Sequence of chain 1.A:
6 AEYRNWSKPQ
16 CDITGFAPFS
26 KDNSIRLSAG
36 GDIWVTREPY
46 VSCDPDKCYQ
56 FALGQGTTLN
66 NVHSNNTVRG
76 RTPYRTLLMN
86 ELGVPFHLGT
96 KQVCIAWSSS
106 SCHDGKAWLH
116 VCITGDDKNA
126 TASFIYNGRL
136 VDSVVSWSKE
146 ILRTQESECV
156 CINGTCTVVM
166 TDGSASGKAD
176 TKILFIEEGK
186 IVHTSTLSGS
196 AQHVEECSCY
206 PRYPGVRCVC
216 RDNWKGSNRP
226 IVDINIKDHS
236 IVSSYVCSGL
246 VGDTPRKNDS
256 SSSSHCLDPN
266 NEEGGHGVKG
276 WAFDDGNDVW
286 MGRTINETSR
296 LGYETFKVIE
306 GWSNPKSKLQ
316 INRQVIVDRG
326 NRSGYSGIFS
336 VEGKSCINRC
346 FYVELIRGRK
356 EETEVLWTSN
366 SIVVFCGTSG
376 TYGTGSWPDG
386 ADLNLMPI

A protein and the small-molecule ligand that binds it are described below.
Small molecule (SMILES): CCC(CC)O[C@@H]1C=C(C(=O)O)C[C@H](N)[C@H]1NC(C)=O

Binding-site contacts:
Ligand atom C2 contacts residue TYR330 of chain 1.A at 2.9 Å (hydrophobic).
Ligand atom C3 contacts residue ARG42 of chain 1.A at 3.9 Å.
Ligand atom O1B contacts residue ARG295 of chain 1.A at 3.0 Å (salt-bridge).
Ligand atom C91 contacts residue ARG216 of chain 1.A at 4.1 Å.
Ligand atom C4 contacts residue GLU43 of chain 1.A at 3.6 Å.
Ligand atom C3 contacts residue TYR330 of chain 1.A at 3.5 Å (hydrophobic).
Ligand atom C81 contacts residue ARG148 of chain 1.A at 3.6 Å.
Ligand atom C4 contacts residue GLU201 of chain 1.A at 4.1 Å.
Ligand atom C6 contacts residue TYR330 of chain 1.A at 3.8 Å (hydrophobic).
Ligand atom C11 contacts residue ARG76 of chain 1.A at 3.6 Å.
Ligand atom O1B contacts residue ARG42 of chain 1.A at 3.1 Å (salt-bridge).
Ligand atom C7 contacts residue TYR330 of chain 1.A at 3.4 Å (hydrophobic).
Ligand atom C4 contacts residue TYR330 of chain 1.A at 3.6 Å (hydrophobic).
Ligand atom C1 contacts residue TYR330 of chain 1.A at 2.9 Å (hydrophobic).
Ligand atom N4 contacts residue GLU43 of chain 1.A at 2.8 Å (salt-bridge).
Ligand atom C91 contacts residue GLU200 of chain 1.A at 2.6 Å.
Ligand atom C7 contacts residue GLU201 of chain 1.A at 4.2 Å.
Ligand atom C81 contacts residue ALA170 of chain 1.A at 3.8 Å (hydrophobic).
Ligand atom O1B contacts residue TYR330 of chain 1.A at 3.3 Å (h-bond).
Ligand atom O1A contacts residue ARG216 of chain 1.A at 2.8 Å (salt-bridge).
Ligand atom C7 contacts residue ARG216 of chain 1.A at 4.0 Å.
Ligand atom C1 contacts residue ARG295 of chain 1.A at 3.5 Å.
Ligand atom C6 contacts residue GLU201 of chain 1.A at 3.7 Å.
Ligand atom C82 contacts residue ILE146 of chain 1.A at 3.9 Å (hydrophobic).
Ligand atom C9 contacts residue ARG216 of chain 1.A at 3.7 Å.
Ligand atom C9 contacts residue GLU200 of chain 1.A at 4.1 Å.
Ligand atom C10 contacts residue ARG76 of chain 1.A at 3.2 Å.
Ligand atom O10 contacts residue ARG76 of chain 1.A at 2.2 Å (salt-bridge).
Ligand atom C1 contacts residue ARG42 of chain 1.A at 4.3 Å.
Ligand atom O1A contacts residue ARG295 of chain 1.A at 2.8 Å (salt-bridge).
Ligand atom O1A contacts residue TYR330 of chain 1.A at 3.2 Å (h-bond).
Ligand atom C1 contacts residue ARG216 of chain 1.A at 3.6 Å.
Ligand atom C82 contacts residue ARG148 of chain 1.A at 3.5 Å.
Ligand atom C11 contacts residue TRP102 of chain 1.A at 3.8 Å (hydrophobic).
Ligand atom C8 contacts residue ARG148 of chain 1.A at 4.1 Å.
Ligand atom C11 contacts residue ILE146 of chain 1.A at 3.7 Å (hydrophobic).
Ligand atom O1A contacts residue HIS271 of chain 1.A at 3.7 Å.
Ligand atom C2 contacts residue ARG216 of chain 1.A at 4.2 Å.
Ligand atom C91 contacts residue ASN218 of chain 1.A at 3.9 Å.
Ligand atom C3 contacts residue GLU43 of chain 1.A at 3.8 Å.